Binding-site contacts:
Ligand atom O1B contacts residue TYR324 of chain 3.A at 3.5 Å (h-bond).
Ligand atom C6 contacts residue GLU197 of chain 3.A at 3.5 Å.
Ligand atom O4 contacts residue GLU38 of chain 3.A at 3.3 Å (salt-bridge).
Ligand atom C2 contacts residue TYR324 of chain 3.A at 3.0 Å (hydrophobic).
Ligand atom C5 contacts residue ASP70 of chain 3.A at 3.6 Å.
Ligand atom O9 contacts residue ARG144 of chain 3.A at 3.4 Å (salt-bridge).
Ligand atom C3 contacts residue GLU38 of chain 3.A at 3.5 Å.
Ligand atom O6 contacts residue TYR324 of chain 3.A at 3.0 Å (h-bond).
Ligand atom C11 contacts residue ILE142 of chain 3.A at 3.9 Å (hydrophobic).
Ligand atom C3 contacts residue ARG37 of chain 3.A at 3.9 Å.
Ligand atom O8 contacts residue GLU197 of chain 3.A at 3.6 Å.
Ligand atom O1A contacts residue ARG290 of chain 3.A at 2.8 Å (salt-bridge).
Ligand atom C3 contacts residue TYR324 of chain 3.A at 3.2 Å (hydrophobic).
Ligand atom O6 contacts residue GLU197 of chain 3.A at 3.8 Å.
Ligand atom O8 contacts residue ARG212 of chain 3.A at 3.5 Å.
Ligand atom O1B contacts residue ARG37 of chain 3.A at 2.9 Å (salt-bridge).
Ligand atom C4 contacts residue GLU38 of chain 3.A at 3.8 Å.
Ligand atom C9 contacts residue ALA166 of chain 3.A at 3.7 Å (hydrophobic).
Ligand atom C8 contacts residue ARG212 of chain 3.A at 3.5 Å.
Ligand atom C8 contacts residue GLU196 of chain 3.A at 3.5 Å.
Ligand atom O10 contacts residue ASP70 of chain 3.A at 3.9 Å.
Ligand atom O1B contacts residue ARG290 of chain 3.A at 2.9 Å (salt-bridge).
Ligand atom O8 contacts residue GLU196 of chain 3.A at 2.6 Å (salt-bridge).
Ligand atom O1A contacts residue TYR324 of chain 3.A at 3.4 Å (h-bond).
Ligand atom O2 contacts residue ASP70 of chain 3.A at 2.7 Å (salt-bridge).
Ligand atom O4 contacts residue ASP70 of chain 3.A at 3.3 Å.
Ligand atom C2 contacts residue ASP70 of chain 3.A at 3.8 Å.
Ligand atom O10 contacts residue ARG71 of chain 3.A at 2.8 Å (salt-bridge).
Ligand atom C4 contacts residue ASP70 of chain 3.A at 3.8 Å.
Ligand atom O9 contacts residue GLU196 of chain 3.A at 2.6 Å (salt-bridge).
Ligand atom C4 contacts residue TYR324 of chain 3.A at 3.7 Å (hydrophobic).
Ligand atom C9 contacts residue GLU196 of chain 3.A at 3.3 Å.
Ligand atom O6 contacts residue ARG212 of chain 3.A at 3.6 Å (salt-bridge).
Ligand atom C1 contacts residue TYR324 of chain 3.A at 3.0 Å (hydrophobic).
Ligand atom C1 contacts residue ARG290 of chain 3.A at 3.5 Å.
Ligand atom C3 contacts residue ASP70 of chain 3.A at 3.6 Å.
Ligand atom C11 contacts residue TRP98 of chain 3.A at 3.8 Å (hydrophobic).
Ligand atom O9 contacts residue ALA166 of chain 3.A at 3.4 Å.
Ligand atom O1A contacts residue ARG212 of chain 3.A at 3.2 Å (salt-bridge).
Ligand atom C6 contacts residue TYR324 of chain 3.A at 3.6 Å (hydrophobic).

A small-molecule ligand and the protein it binds are described below.
Small molecule (SMILES): CC(=O)N[C@H]1[C@H]([C@H](O)[C@H](O)CO)O[C@@](O)(C(=O)O)C[C@@H]1O

Sequence of chain 3.A:
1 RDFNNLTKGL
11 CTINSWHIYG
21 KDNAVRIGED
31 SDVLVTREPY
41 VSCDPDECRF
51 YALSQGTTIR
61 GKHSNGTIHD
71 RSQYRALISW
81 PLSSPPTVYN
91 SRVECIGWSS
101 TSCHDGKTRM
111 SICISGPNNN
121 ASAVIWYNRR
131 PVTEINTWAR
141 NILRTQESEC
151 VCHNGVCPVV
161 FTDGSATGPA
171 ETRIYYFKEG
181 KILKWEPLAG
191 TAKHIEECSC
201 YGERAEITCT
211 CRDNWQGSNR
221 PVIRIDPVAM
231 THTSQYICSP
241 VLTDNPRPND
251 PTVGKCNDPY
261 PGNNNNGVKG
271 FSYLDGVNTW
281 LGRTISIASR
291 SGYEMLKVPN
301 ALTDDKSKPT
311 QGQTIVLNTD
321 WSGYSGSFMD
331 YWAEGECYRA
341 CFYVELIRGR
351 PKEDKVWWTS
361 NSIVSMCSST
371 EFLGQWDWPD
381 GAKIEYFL